Binding-site contacts:
Ligand atom C12 contacts residue ALA103 of chain 1.B at 3.8 Å (hydrophobic).
Ligand atom C6 contacts residue SER79 of chain 1.B at 3.1 Å.
Ligand atom C17 contacts residue GLN155 of chain 1.B at 4.1 Å.
Ligand atom C9 contacts residue PRO99 of chain 1.B at 4.2 Å (hydrophobic).
Ligand atom C14 contacts residue ALA103 of chain 1.B at 3.2 Å (hydrophobic).
Ligand atom C1 contacts residue ASP179 of chain 1.B at 3.9 Å.
Ligand atom F2 contacts residue TRP88 of chain 1.B at 3.6 Å.
Ligand atom C4 contacts residue SER79 of chain 1.B at 4.2 Å.
Ligand atom F1 contacts residue SER79 of chain 1.B at 2.8 Å.
Ligand atom O1 contacts residue GLN155 of chain 1.B at 4.2 Å.
Ligand atom N2 contacts residue GLN102 of chain 1.B at 3.6 Å.
Ligand atom C18 contacts residue PHE195 of chain 1.B at 3.0 Å (hydrophobic).
Ligand atom N2 contacts residue PRO99 of chain 1.B at 4.2 Å.
Ligand atom C5 contacts residue SER79 of chain 1.B at 3.2 Å.
Ligand atom C12 contacts residue GLN102 of chain 1.B at 4.2 Å.
Ligand atom N3 contacts residue ALA103 of chain 1.B at 4.2 Å.
Ligand atom C15 contacts residue ALA103 of chain 1.B at 4.0 Å (hydrophobic).
Ligand atom F1 contacts residue GLN102 of chain 1.B at 4.2 Å.
Ligand atom F1 contacts residue CYS75 of chain 1.B at 3.4 Å.
Ligand atom F1 contacts residue ILE98 of chain 1.B at 3.8 Å.
Ligand atom C16 contacts residue GLN155 of chain 1.B at 3.9 Å.
Ligand atom C19 contacts residue MET152 of chain 1.B at 3.6 Å (hydrophobic).
Ligand atom C4 contacts residue TRP88 of chain 1.B at 4.2 Å (hydrophobic).
Ligand atom C11 contacts residue GLN102 of chain 1.B at 4.0 Å.
Ligand atom C13 contacts residue GLN102 of chain 1.B at 3.8 Å.
Ligand atom C19 contacts residue PHE195 of chain 1.B at 3.7 Å (hydrophobic).
Ligand atom C13 contacts residue ALA103 of chain 1.B at 3.0 Å (hydrophobic).
Ligand atom C5 contacts residue ALA78 of chain 1.B at 4.3 Å (hydrophobic).
Ligand atom C1 contacts residue CYS178 of chain 1.B at 3.7 Å (hydrophobic).
Ligand atom N3 contacts residue GLN102 of chain 1.B at 3.3 Å.
Ligand atom C6 contacts residue TYR292 of chain 1.B at 4.1 Å (hydrophobic).
Ligand atom N4 contacts residue PHE195 of chain 1.B at 4.0 Å.
Ligand atom C6 contacts residue ILE98 of chain 1.B at 4.2 Å (hydrophobic).
Ligand atom N3 contacts residue PRO99 of chain 1.B at 4.0 Å.
Ligand atom C7 contacts residue PRO99 of chain 1.B at 4.2 Å (hydrophobic).
Ligand atom F2 contacts residue VAL82 of chain 1.B at 3.2 Å.
Ligand atom C19 contacts residue THR199 of chain 1.B at 3.6 Å.
Ligand atom F1 contacts residue TYR292 of chain 1.B at 3.2 Å.
Ligand atom C7 contacts residue SER79 of chain 1.B at 4.0 Å.
Ligand atom C7 contacts residue GLN102 of chain 1.B at 4.0 Å.

Sequence of chain 1.B:
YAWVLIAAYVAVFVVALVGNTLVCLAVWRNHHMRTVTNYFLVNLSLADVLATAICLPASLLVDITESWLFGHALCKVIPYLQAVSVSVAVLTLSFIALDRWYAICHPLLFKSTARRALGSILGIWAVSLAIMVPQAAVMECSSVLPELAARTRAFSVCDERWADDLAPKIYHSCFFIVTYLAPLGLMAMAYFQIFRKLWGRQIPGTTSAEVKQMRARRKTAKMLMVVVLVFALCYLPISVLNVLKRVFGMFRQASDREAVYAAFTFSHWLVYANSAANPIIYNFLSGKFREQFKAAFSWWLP

This protein binds this small molecule.
Small molecule (SMILES): Cc1cc(NC(=O)Nc2ccc(N(C)C)cc2)c2cc(F)cc(F)c2n1